Sequence of chain 7.A:
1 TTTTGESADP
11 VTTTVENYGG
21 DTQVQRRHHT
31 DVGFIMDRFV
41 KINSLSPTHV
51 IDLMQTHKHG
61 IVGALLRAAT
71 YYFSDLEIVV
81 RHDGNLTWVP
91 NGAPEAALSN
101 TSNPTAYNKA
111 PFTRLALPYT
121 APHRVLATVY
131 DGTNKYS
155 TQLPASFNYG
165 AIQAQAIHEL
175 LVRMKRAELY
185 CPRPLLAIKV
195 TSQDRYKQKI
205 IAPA

A small-molecule ligand and the protein it binds are described below.
Small molecule (SMILES): O=C(O)[C@@H]1O[C@@H](O[C@H]2[C@H](O)[C@@H](NS(=O)(=O)O)[C@@H](O)O[C@@H]2COS(=O)(=O)O)[C@H](OS(=O)(=O)O)[C@@H](O)[C@@H]1O[C@H]1O[C@H](COS(=O)(=O)O)[C@@H](O)[C@H](O)[C@H]1NS(=O)(=O)O

Sequence of chain 7.B:
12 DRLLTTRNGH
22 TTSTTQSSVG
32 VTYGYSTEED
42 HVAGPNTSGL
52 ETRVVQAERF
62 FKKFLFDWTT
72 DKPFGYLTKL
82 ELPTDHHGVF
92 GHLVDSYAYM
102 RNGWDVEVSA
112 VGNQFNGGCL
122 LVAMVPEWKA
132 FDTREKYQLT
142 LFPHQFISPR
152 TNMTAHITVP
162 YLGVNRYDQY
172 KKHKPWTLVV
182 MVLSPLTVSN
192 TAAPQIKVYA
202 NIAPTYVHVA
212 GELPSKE

Sequence of chain 6.C:
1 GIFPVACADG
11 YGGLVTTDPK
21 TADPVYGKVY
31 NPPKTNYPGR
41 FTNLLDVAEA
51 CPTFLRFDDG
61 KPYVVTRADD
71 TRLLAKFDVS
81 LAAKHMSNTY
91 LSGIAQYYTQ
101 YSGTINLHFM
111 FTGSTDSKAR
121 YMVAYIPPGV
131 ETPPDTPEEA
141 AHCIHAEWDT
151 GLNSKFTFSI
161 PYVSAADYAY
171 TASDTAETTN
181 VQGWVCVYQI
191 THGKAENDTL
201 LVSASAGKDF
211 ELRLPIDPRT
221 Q

Binding-site contacts:
Ligand atom O5 contacts residue LYS193 of chain 7.A at 3.6 Å.
Ligand atom O3 contacts residue ARG56 of chain 6.C at 3.9 Å.
Ligand atom O4 contacts residue THR195 of chain 7.A at 3.7 Å.
Ligand atom O5S contacts residue ARG56 of chain 6.C at 3.6 Å (salt-bridge).
Ligand atom C3 contacts residue LYS193 of chain 7.A at 3.6 Å.
Ligand atom O3S contacts residue THR134 of chain 7.B at 3.3 Å (h-bond).
Ligand atom O6S contacts residue LYS193 of chain 7.A at 3.4 Å.
Ligand atom O1 contacts residue ASP133 of chain 7.B at 4.1 Å.
Ligand atom O4S contacts residue ARG56 of chain 6.C at 2.5 Å (salt-bridge).
Ligand atom C5 contacts residue ARG135 of chain 7.B at 4.1 Å.
Ligand atom C6 contacts residue ARG135 of chain 7.B at 3.8 Å.
Ligand atom O6S contacts residue ASN88 of chain 6.C at 3.9 Å.
Ligand atom C3 contacts residue ARG56 of chain 6.C at 3.9 Å.
Ligand atom C4 contacts residue LYS193 of chain 7.A at 3.4 Å.
Ligand atom O5 contacts residue ARG135 of chain 7.B at 3.2 Å.
Ligand atom O6 contacts residue LYS193 of chain 7.A at 3.5 Å.
Ligand atom O5S contacts residue ARG135 of chain 7.B at 3.6 Å.
Ligand atom O3 contacts residue ASP59 of chain 6.C at 4.0 Å.
Ligand atom O6S contacts residue ARG135 of chain 7.B at 3.7 Å.
Ligand atom O3 contacts residue LYS193 of chain 7.A at 2.8 Å (salt-bridge).
Ligand atom S2 contacts residue ARG135 of chain 7.B at 4.0 Å.
Ligand atom O5S contacts residue ASN88 of chain 6.C at 3.0 Å (h-bond).
Ligand atom C2 contacts residue LYS193 of chain 7.A at 3.6 Å.
Ligand atom O6S contacts residue ARG56 of chain 6.C at 3.7 Å.
Ligand atom O2S contacts residue ASP58 of chain 6.C at 2.3 Å (salt-bridge).
Ligand atom S2 contacts residue ASN88 of chain 6.C at 4.0 Å.
Ligand atom O3S contacts residue LYS193 of chain 7.A at 3.1 Å (salt-bridge).
Ligand atom C5 contacts residue THR134 of chain 7.B at 3.9 Å.
Ligand atom S1 contacts residue ASP59 of chain 6.C at 3.7 Å.
Ligand atom O6 contacts residue ARG135 of chain 7.B at 3.6 Å.
Ligand atom O1S contacts residue ASP58 of chain 6.C at 4.1 Å.
Ligand atom C6 contacts residue THR134 of chain 7.B at 3.5 Å.
Ligand atom S2 contacts residue ARG56 of chain 6.C at 3.4 Å (salt-bridge).
Ligand atom N2 contacts residue ARG56 of chain 6.C at 3.9 Å.
Ligand atom C1 contacts residue ASP133 of chain 7.B at 4.0 Å.
Ligand atom O6B contacts residue LYS193 of chain 7.A at 4.1 Å.
Ligand atom O1S contacts residue ASP59 of chain 6.C at 3.0 Å.
Ligand atom O2S contacts residue ASP59 of chain 6.C at 3.2 Å.
Ligand atom O2S contacts residue ARG56 of chain 6.C at 4.1 Å.
Ligand atom S1 contacts residue ASP58 of chain 6.C at 3.7 Å.